Sequence of chain 2.A:
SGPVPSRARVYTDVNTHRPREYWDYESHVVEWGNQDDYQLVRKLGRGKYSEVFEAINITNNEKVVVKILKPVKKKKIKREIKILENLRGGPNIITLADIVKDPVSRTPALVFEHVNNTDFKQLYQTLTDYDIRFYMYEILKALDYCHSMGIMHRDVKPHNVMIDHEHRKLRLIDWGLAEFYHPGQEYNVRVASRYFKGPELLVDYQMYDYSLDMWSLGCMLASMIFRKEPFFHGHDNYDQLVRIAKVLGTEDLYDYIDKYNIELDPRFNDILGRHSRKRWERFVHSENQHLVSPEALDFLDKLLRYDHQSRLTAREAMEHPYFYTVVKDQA

Binding-site contacts:
Ligand atom C17 contacts residue VAL116 of chain 2.A at 3.4 Å (hydrophobic).
Ligand atom C2 contacts residue LYS68 of chain 2.A at 3.7 Å.
Ligand atom C15 contacts residue ILE174 of chain 2.A at 3.8 Å (hydrophobic).
Ligand atom C16 contacts residue ASN118 of chain 2.A at 3.8 Å.
Ligand atom C5 contacts residue VAL53 of chain 2.A at 3.7 Å (hydrophobic).
Ligand atom O contacts residue LYS68 of chain 2.A at 2.8 Å (salt-bridge).
Ligand atom N2 contacts residue VAL66 of chain 2.A at 3.7 Å.
Ligand atom C4 contacts residue VAL53 of chain 2.A at 3.8 Å (hydrophobic).
Ligand atom C contacts residue VAL53 of chain 2.A at 3.6 Å (hydrophobic).
Ligand atom C2 contacts residue ASP175 of chain 2.A at 3.7 Å.
Ligand atom C6 contacts residue VAL53 of chain 2.A at 3.7 Å (hydrophobic).
Ligand atom C17 contacts residue HIS115 of chain 2.A at 3.7 Å.
Ligand atom C3 contacts residue ILE174 of chain 2.A at 3.7 Å (hydrophobic).
Ligand atom N1 contacts residue MET163 of chain 2.A at 3.8 Å.
Ligand atom C18 contacts residue LEU45 of chain 2.A at 3.9 Å (hydrophobic).
Ligand atom C14 contacts residue ILE95 of chain 2.A at 3.8 Å (hydrophobic).
Ligand atom N2 contacts residue ILE174 of chain 2.A at 3.7 Å.
Ligand atom C14 contacts residue GLU114 of chain 2.A at 3.2 Å.
Ligand atom N3 contacts residue VAL116 of chain 2.A at 3.1 Å (h-bond).
Ligand atom C17 contacts residue ASN118 of chain 2.A at 3.6 Å.
Ligand atom C14 contacts residue VAL116 of chain 2.A at 3.6 Å (hydrophobic).
Ligand atom N contacts residue ASP175 of chain 2.A at 3.0 Å (salt-bridge).
Ligand atom C12 contacts residue VAL66 of chain 2.A at 3.8 Å (hydrophobic).
Ligand atom C4 contacts residue ILE174 of chain 2.A at 3.9 Å (hydrophobic).
Ligand atom C8 contacts residue VAL53 of chain 2.A at 3.9 Å (hydrophobic).
Ligand atom N5 contacts residue VAL116 of chain 2.A at 2.8 Å (h-bond).
Ligand atom N4 contacts residue ILE174 of chain 2.A at 3.8 Å.
Ligand atom C10 contacts residue MET163 of chain 2.A at 3.9 Å (hydrophobic).
Ligand atom N3 contacts residue VAL66 of chain 2.A at 3.7 Å.
Ligand atom C15 contacts residue ILE95 of chain 2.A at 3.9 Å (hydrophobic).
Ligand atom N4 contacts residue ILE95 of chain 2.A at 3.6 Å.
Ligand atom O contacts residue ASP175 of chain 2.A at 3.3 Å.
Ligand atom C11 contacts residue MET163 of chain 2.A at 3.6 Å (hydrophobic).
Ligand atom C11 contacts residue VAL116 of chain 2.A at 3.9 Å (hydrophobic).
Ligand atom N1 contacts residue VAL66 of chain 2.A at 3.6 Å.
Ligand atom C16 contacts residue VAL116 of chain 2.A at 3.5 Å (hydrophobic).
Ligand atom N4 contacts residue PHE113 of chain 2.A at 3.5 Å.
Ligand atom C14 contacts residue VAL66 of chain 2.A at 3.9 Å (hydrophobic).
Ligand atom S contacts residue LEU45 of chain 2.A at 3.9 Å.
Ligand atom N contacts residue ILE174 of chain 2.A at 3.7 Å.

The protein below binds the small molecule below.
Small molecule (SMILES): N#Cc1cnn2c(NC3CC3)cc(-c3sccc3-c3ccc(=O)[nH]c3)nc12